Sequence of chain 46.C:
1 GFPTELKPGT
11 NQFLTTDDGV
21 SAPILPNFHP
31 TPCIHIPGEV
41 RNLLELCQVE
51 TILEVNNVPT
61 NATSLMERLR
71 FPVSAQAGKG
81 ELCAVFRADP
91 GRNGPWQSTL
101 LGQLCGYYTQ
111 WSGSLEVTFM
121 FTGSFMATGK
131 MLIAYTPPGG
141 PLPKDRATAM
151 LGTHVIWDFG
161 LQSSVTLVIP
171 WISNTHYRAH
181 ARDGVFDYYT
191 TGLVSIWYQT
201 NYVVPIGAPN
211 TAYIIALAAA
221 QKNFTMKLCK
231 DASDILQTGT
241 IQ

Sequence of chain 50.C:
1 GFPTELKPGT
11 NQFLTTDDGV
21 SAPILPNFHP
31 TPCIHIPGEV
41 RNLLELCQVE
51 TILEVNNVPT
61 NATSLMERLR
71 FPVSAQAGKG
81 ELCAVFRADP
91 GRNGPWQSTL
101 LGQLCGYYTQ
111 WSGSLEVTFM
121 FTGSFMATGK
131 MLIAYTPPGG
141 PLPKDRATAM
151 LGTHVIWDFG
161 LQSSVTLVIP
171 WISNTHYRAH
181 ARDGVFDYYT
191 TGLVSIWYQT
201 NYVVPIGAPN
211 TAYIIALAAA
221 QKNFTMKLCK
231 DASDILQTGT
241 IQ

Binding-site contacts:
Ligand atom CAS contacts residue ASN228 of chain 50.A at 3.8 Å.
Ligand atom CAO contacts residue ILE111 of chain 50.A at 3.8 Å (hydrophobic).
Ligand atom CAH contacts residue ASP112 of chain 50.A at 3.4 Å.
Ligand atom CAM contacts residue PHE155 of chain 50.A at 3.8 Å (hydrophobic).
Ligand atom CAA contacts residue PRO177 of chain 50.A at 3.2 Å (hydrophobic).
Ligand atom CAN contacts residue ILE111 of chain 50.A at 3.6 Å (hydrophobic).
Ligand atom CAD contacts residue PHE137 of chain 50.A at 3.8 Å (hydrophobic).
Ligand atom CAM contacts residue PRO177 of chain 50.A at 3.7 Å (hydrophobic).
Ligand atom OAC contacts residue TRP203 of chain 50.A at 3.9 Å.
Ligand atom CAH contacts residue THR114 of chain 50.A at 3.8 Å.
Ligand atom CAE contacts residue ASN228 of chain 50.A at 3.4 Å.
Ligand atom CAJ contacts residue ILE24 of chain 50.C at 3.9 Å (hydrophobic).
Ligand atom NBD contacts residue ASN228 of chain 50.A at 3.9 Å.
Ligand atom CAI contacts residue PHE135 of chain 50.A at 3.7 Å (hydrophobic).
Ligand atom CAN contacts residue PHE135 of chain 50.A at 3.7 Å (hydrophobic).
Ligand atom OAC contacts residue ILE113 of chain 50.A at 3.3 Å (h-bond).
Ligand atom CAA contacts residue SER178 of chain 50.A at 3.5 Å.
Ligand atom NAT contacts residue PHE155 of chain 50.A at 3.9 Å.
Ligand atom CAG contacts residue TRP203 of chain 50.A at 3.7 Å (hydrophobic).
Ligand atom NBC contacts residue TRP203 of chain 50.A at 3.8 Å.
Ligand atom CAF contacts residue THR114 of chain 50.A at 3.6 Å.
Ligand atom CAL contacts residue PHE155 of chain 50.A at 3.7 Å (hydrophobic).
Ligand atom CAF contacts residue ASP112 of chain 50.A at 3.6 Å.
Ligand atom OAC contacts residue ASP112 of chain 50.A at 3.7 Å.
Ligand atom NBD contacts residue TRP203 of chain 50.A at 3.2 Å.
Ligand atom CBA contacts residue TRP203 of chain 50.A at 3.5 Å (hydrophobic).
Ligand atom CAR contacts residue TYR201 of chain 50.A at 3.4 Å (hydrophobic).
Ligand atom CAA contacts residue VAL179 of chain 50.A at 3.4 Å (hydrophobic).
Ligand atom CAE contacts residue GLN202 of chain 50.A at 3.4 Å.
Ligand atom CAK contacts residue PHE135 of chain 50.A at 3.7 Å (hydrophobic).
Ligand atom CAX contacts residue TRP203 of chain 50.A at 3.5 Å (hydrophobic).
Ligand atom CAA contacts residue TYR153 of chain 50.A at 3.9 Å (hydrophobic).
Ligand atom CAS contacts residue TRP203 of chain 50.A at 3.4 Å (hydrophobic).
Ligand atom CAJ contacts residue PHE155 of chain 50.A at 3.7 Å (hydrophobic).
Ligand atom CAI contacts residue VAL192 of chain 50.A at 3.8 Å (hydrophobic).
Ligand atom OAW contacts residue MET195 of chain 50.A at 3.2 Å.
Ligand atom CAS contacts residue TYR201 of chain 50.A at 3.6 Å (hydrophobic).
Ligand atom CAG contacts residue ASN228 of chain 50.A at 3.2 Å.
Ligand atom CAG contacts residue GLN202 of chain 50.A at 3.4 Å.
Ligand atom CBA contacts residue ASN228 of chain 50.A at 3.7 Å.

The protein below binds the small molecule below.
Small molecule (SMILES): CCO/N=C/c1ccc(OCC[C@@H](C)CCN2CCN(c3ccncc3)C2=O)cc1

Sequence of chain 50.A:
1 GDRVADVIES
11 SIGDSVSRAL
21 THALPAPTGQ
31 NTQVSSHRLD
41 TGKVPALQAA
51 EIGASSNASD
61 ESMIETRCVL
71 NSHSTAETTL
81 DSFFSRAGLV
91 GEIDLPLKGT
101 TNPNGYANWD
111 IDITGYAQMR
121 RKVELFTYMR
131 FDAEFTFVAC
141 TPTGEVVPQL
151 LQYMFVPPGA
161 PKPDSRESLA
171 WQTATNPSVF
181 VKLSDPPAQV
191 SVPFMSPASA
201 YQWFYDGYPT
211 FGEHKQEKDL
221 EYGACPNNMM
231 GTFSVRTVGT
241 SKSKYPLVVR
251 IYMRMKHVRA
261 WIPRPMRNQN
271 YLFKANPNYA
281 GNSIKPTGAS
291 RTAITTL